Binding-site contacts:
Ligand atom CAL contacts residue MET219 of chain 1.A at 3.9 Å (hydrophobic).
Ligand atom CAQ contacts residue NAP1 of chain 1.E at 3.9 Å.
Ligand atom OAD contacts residue SER157 of chain 1.A at 3.0 Å (h-bond).
Ligand atom CAI contacts residue THR260 of chain 1.A at 3.9 Å.
Ligand atom OAD contacts residue LEU159 of chain 1.A at 3.4 Å.
Ligand atom CAW contacts residue LEU159 of chain 1.A at 3.7 Å (hydrophobic).
Ligand atom CAH contacts residue PHE162 of chain 1.A at 3.8 Å (hydrophobic).
Ligand atom CAI contacts residue PHE162 of chain 1.A at 3.8 Å (hydrophobic).
Ligand atom CAK contacts residue NAP1 of chain 1.E at 3.6 Å.
Ligand atom CAT contacts residue SER157 of chain 1.A at 4.0 Å.
Ligand atom CAO contacts residue LEU159 of chain 1.A at 3.5 Å (hydrophobic).
Ligand atom CAJ contacts residue LEU159 of chain 1.A at 4.1 Å (hydrophobic).
Ligand atom CAT contacts residue NAP1 of chain 1.E at 4.0 Å.
Ligand atom CAT contacts residue LEU159 of chain 1.A at 3.4 Å (hydrophobic).
Ligand atom CAI contacts residue LEU159 of chain 1.A at 4.0 Å (hydrophobic).
Ligand atom CAS contacts residue ILE202 of chain 1.A at 3.5 Å (hydrophobic).
Ligand atom CAU contacts residue ILE202 of chain 1.A at 3.5 Å (hydrophobic).
Ligand atom CAQ contacts residue MET111 of chain 1.A at 3.6 Å (hydrophobic).
Ligand atom CAW contacts residue NAP1 of chain 1.E at 3.9 Å.
Ligand atom CAP contacts residue NAP1 of chain 1.E at 3.1 Å.
Ligand atom OAE contacts residue GLY158 of chain 1.A at 3.1 Å.
Ligand atom OAF contacts residue TYR170 of chain 1.A at 3.3 Å (h-bond).
Ligand atom OAC contacts residue ILE202 of chain 1.A at 3.6 Å.
Ligand atom OAF contacts residue SER157 of chain 1.A at 3.1 Å (h-bond).
Ligand atom OAD contacts residue NAP1 of chain 1.E at 3.4 Å.
Ligand atom CAH contacts residue TYR222 of chain 1.A at 4.0 Å (hydrophobic).
Ligand atom CAP contacts residue LEU159 of chain 1.A at 3.9 Å (hydrophobic).
Ligand atom OAF contacts residue LEU159 of chain 1.A at 4.1 Å.
Ligand atom OAE contacts residue GLY201 of chain 1.A at 3.8 Å.
Ligand atom OAE contacts residue PRO200 of chain 1.A at 3.8 Å.
Ligand atom OAD contacts residue GLY158 of chain 1.A at 3.9 Å.
Ligand atom CAM contacts residue MET111 of chain 1.A at 3.1 Å (hydrophobic).
Ligand atom CAV contacts residue LEU159 of chain 1.A at 3.3 Å (hydrophobic).
Ligand atom OAE contacts residue LEU159 of chain 1.A at 3.1 Å (h-bond).
Ligand atom CAJ contacts residue ILE202 of chain 1.A at 3.5 Å (hydrophobic).
Ligand atom OAD contacts residue PRO200 of chain 1.A at 3.8 Å.
Ligand atom CAK contacts residue MET111 of chain 1.A at 3.3 Å (hydrophobic).
Ligand atom CAU contacts residue LEU159 of chain 1.A at 3.6 Å (hydrophobic).
Ligand atom CAA contacts residue NAP1 of chain 1.E at 3.4 Å.
Ligand atom OAF contacts residue NAP1 of chain 1.E at 2.5 Å.

Sequence of chain 1.A:
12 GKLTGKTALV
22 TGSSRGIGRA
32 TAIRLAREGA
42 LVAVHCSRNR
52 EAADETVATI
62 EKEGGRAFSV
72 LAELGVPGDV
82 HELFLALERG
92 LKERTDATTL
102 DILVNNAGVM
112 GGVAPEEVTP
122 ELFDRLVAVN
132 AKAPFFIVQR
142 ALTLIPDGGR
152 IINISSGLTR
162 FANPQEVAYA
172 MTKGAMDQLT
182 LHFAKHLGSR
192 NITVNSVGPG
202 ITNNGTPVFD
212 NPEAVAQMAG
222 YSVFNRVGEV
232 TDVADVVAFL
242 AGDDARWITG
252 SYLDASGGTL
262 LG

This small molecule binds to this protein.
Small molecule (SMILES): C[C@]1(O)CC(=O)c2c(cc(O)c3c2C(=O)c2cccc(O)c2C3=O)C1